Sequence of chain 1.C:
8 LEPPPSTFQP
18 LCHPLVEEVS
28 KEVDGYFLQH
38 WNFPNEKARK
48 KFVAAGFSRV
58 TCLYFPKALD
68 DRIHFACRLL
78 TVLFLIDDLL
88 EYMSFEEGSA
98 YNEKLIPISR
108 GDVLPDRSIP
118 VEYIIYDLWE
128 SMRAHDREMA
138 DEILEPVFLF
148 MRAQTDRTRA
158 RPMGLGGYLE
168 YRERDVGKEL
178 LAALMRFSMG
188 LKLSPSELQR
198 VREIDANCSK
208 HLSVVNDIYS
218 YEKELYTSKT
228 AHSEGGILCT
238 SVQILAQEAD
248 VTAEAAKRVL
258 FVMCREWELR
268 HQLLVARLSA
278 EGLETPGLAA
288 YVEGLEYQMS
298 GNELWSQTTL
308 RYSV

Binding-site contacts:
Ligand atom CAA contacts residue ASN299 of chain 1.C at 3.9 Å.
Ligand atom CAJ contacts residue VAL173 of chain 1.C at 3.3 Å (hydrophobic).
Ligand atom CAK contacts residue VAL173 of chain 1.C at 3.7 Å (hydrophobic).
Ligand atom CAH contacts residue PHE81 of chain 1.C at 3.7 Å (hydrophobic).
Ligand atom CAB contacts residue ASN299 of chain 1.C at 3.7 Å.
Ligand atom CAI contacts residue PHE81 of chain 1.C at 3.5 Å (hydrophobic).
Ligand atom NAN contacts residue POP1 of chain 1.P at 3.7 Å.
Ligand atom CAE contacts residue PHE147 of chain 1.C at 4.0 Å (hydrophobic).
Ligand atom CAB contacts residue LEU209 of chain 1.C at 3.6 Å (hydrophobic).
Ligand atom CAM contacts residue VAL173 of chain 1.C at 4.0 Å (hydrophobic).
Ligand atom CAA contacts residue TYR61 of chain 1.C at 3.3 Å (hydrophobic).
Ligand atom CAK contacts residue ASN299 of chain 1.C at 3.8 Å.
Ligand atom CAA contacts residue LEU209 of chain 1.C at 4.2 Å (hydrophobic).
Ligand atom CAH contacts residue POP1 of chain 1.P at 3.9 Å.
Ligand atom CAB contacts residue VAL173 of chain 1.C at 3.4 Å (hydrophobic).
Ligand atom CAG contacts residue ASN213 of chain 1.C at 3.5 Å.
Ligand atom CAH contacts residue ASP84 of chain 1.C at 4.2 Å.
Ligand atom CAJ contacts residue LEU178 of chain 1.C at 4.3 Å (hydrophobic).
Ligand atom CAE contacts residue ASP84 of chain 1.C at 4.0 Å.
Ligand atom CAF contacts residue LEU80 of chain 1.C at 3.9 Å (hydrophobic).
Ligand atom CAC contacts residue LEU77 of chain 1.C at 4.1 Å (hydrophobic).
Ligand atom CAE contacts residue PHE81 of chain 1.C at 4.2 Å (hydrophobic).
Ligand atom CAO contacts residue VAL173 of chain 1.C at 4.2 Å (hydrophobic).
Ligand atom CAD contacts residue TYR61 of chain 1.C at 4.2 Å (hydrophobic).
Ligand atom CAC contacts residue LEU178 of chain 1.C at 4.2 Å (hydrophobic).
Ligand atom CAL contacts residue TYR61 of chain 1.C at 3.3 Å (hydrophobic).
Ligand atom CAI contacts residue POP1 of chain 1.P at 3.1 Å.
Ligand atom CAD contacts residue PHE81 of chain 1.C at 3.5 Å (hydrophobic).
Ligand atom CAI contacts residue ASN213 of chain 1.C at 4.3 Å.
Ligand atom CAB contacts residue TYR61 of chain 1.C at 4.2 Å (hydrophobic).
Ligand atom CAA contacts residue LEU178 of chain 1.C at 3.5 Å (hydrophobic).
Ligand atom CAE contacts residue LEU80 of chain 1.C at 4.0 Å (hydrophobic).
Ligand atom CAC contacts residue VAL173 of chain 1.C at 3.8 Å (hydrophobic).
Ligand atom CAB contacts residue ASN213 of chain 1.C at 3.5 Å.
Ligand atom NAN contacts residue PHE81 of chain 1.C at 4.2 Å.
Ligand atom CAA contacts residue VAL173 of chain 1.C at 4.1 Å (hydrophobic).
Ligand atom CAF contacts residue PHE147 of chain 1.C at 4.0 Å (hydrophobic).
Ligand atom CAG contacts residue TYR61 of chain 1.C at 4.1 Å (hydrophobic).
Ligand atom CAG contacts residue POP1 of chain 1.P at 3.6 Å.
Ligand atom CAK contacts residue TYR61 of chain 1.C at 3.3 Å (hydrophobic).

A protein and the small-molecule ligand that binds it are described below.
Small molecule (SMILES): C=C(C)[C@@H]1CC[NH+]2CCC[C@@H](C)[C@]2(C)C1